Sequence of chain 1.L:
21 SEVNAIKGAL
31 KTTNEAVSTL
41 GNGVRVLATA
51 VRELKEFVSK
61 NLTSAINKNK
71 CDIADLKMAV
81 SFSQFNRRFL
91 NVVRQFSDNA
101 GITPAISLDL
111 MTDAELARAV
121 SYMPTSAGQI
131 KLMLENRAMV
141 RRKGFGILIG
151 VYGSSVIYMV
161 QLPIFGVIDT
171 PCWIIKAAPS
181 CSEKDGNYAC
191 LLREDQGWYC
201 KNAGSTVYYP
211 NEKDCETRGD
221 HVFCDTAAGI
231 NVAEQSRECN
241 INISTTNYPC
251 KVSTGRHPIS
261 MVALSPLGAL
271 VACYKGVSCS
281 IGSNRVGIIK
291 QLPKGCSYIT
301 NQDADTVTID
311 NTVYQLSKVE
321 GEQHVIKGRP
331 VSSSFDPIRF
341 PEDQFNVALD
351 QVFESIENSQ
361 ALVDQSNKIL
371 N

A small-molecule ligand and the protein it binds are described below.
Small molecule (SMILES): CC(=O)N[C@@H]1[C@@H](O)[C@H](O)[C@@H](CO)O[C@H]1O

Binding-site contacts:
Ligand atom N2 contacts residue ASN242 of chain 1.L at 3.1 Å (h-bond).
Ligand atom O5 contacts residue SER244 of chain 1.L at 3.6 Å (h-bond).
Ligand atom C5 contacts residue SER244 of chain 1.L at 3.4 Å.
Ligand atom C7 contacts residue ASN242 of chain 1.L at 3.9 Å.
Ligand atom C1 contacts residue SER244 of chain 1.L at 3.8 Å.
Ligand atom C6 contacts residue SER244 of chain 1.L at 4.1 Å.
Ligand atom C2 contacts residue ASN242 of chain 1.L at 2.6 Å.
Ligand atom O6 contacts residue ASN242 of chain 1.L at 4.5 Å.
Ligand atom O6 contacts residue SER244 of chain 1.L at 4.5 Å.
Ligand atom C3 contacts residue ASN242 of chain 1.L at 3.9 Å.
Ligand atom C1 contacts residue ASN242 of chain 1.L at 1.4 Å.
Ligand atom O5 contacts residue THR245 of chain 1.L at 4.5 Å.
Ligand atom C5 contacts residue ASN242 of chain 1.L at 3.6 Å.
Ligand atom C4 contacts residue ASN242 of chain 1.L at 4.3 Å.
Ligand atom O6 contacts residue THR246 of chain 1.L at 4.4 Å.
Ligand atom C6 contacts residue THR246 of chain 1.L at 4.3 Å.
Ligand atom O5 contacts residue ASN242 of chain 1.L at 2.3 Å (h-bond).
Ligand atom O7 contacts residue ASN242 of chain 1.L at 4.2 Å.